The small molecule below binds the protein below.
Small molecule (SMILES): CC(=O)N[C@@H]1[C@@H](O)[C@H](O)[C@@H](CO)O[C@H]1O

Sequence of chain 1.B:
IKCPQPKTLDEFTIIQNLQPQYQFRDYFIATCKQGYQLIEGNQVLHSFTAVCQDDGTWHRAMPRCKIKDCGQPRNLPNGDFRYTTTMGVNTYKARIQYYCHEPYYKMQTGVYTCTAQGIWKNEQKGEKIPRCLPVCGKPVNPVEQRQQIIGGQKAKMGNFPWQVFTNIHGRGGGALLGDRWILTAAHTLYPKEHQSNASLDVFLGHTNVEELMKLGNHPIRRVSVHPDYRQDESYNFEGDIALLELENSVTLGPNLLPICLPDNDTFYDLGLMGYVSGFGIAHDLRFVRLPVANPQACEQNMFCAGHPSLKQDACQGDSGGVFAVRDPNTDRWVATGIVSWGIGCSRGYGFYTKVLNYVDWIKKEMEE

Binding-site contacts:
Ligand atom O5 contacts residue ASN275 of chain 1.B at 2.4 Å (h-bond).
Ligand atom C2 contacts residue ASN275 of chain 1.B at 2.5 Å.
Ligand atom C5 contacts residue ASN275 of chain 1.B at 3.7 Å.
Ligand atom C7 contacts residue ASN275 of chain 1.B at 4.1 Å.
Ligand atom N2 contacts residue ASN275 of chain 1.B at 3.1 Å (h-bond).
Ligand atom C3 contacts residue ASN275 of chain 1.B at 3.9 Å.
Ligand atom C4 contacts residue ASN275 of chain 1.B at 4.2 Å.
Ligand atom O7 contacts residue ASN275 of chain 1.B at 4.4 Å.
Ligand atom C1 contacts residue ASN275 of chain 1.B at 1.5 Å.